Sequence of chain 1.B:
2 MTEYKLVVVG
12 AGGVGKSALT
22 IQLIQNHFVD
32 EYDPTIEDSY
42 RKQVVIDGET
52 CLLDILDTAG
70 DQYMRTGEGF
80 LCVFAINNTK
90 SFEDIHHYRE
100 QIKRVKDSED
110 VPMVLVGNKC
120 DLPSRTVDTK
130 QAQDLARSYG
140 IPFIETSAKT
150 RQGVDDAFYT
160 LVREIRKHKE

The protein below binds the small molecule below.
Small molecule (SMILES): Nc1nc2c(ncn2[C@@H]2O[C@H](CO[P](=O)(O)O[P](=O)(O)NP(=O)(O)O)[C@@H](O)[C@H]2O)c(=O)[nH]1

Binding-site contacts:
Ligand atom O1B contacts residue GLY14 of chain 1.B at 3.5 Å (h-bond).
Ligand atom C6 contacts residue LYS118 of chain 1.B at 3.5 Å.
Ligand atom N3B contacts residue GLY14 of chain 1.B at 2.9 Å (h-bond).
Ligand atom N1 contacts residue LYS118 of chain 1.B at 3.6 Å.
Ligand atom C2 contacts residue ASP120 of chain 1.B at 3.4 Å.
Ligand atom O2' contacts residue VAL30 of chain 1.B at 2.8 Å (h-bond).
Ligand atom O3G contacts residue TYR33 of chain 1.B at 3.1 Å (h-bond).
Ligand atom O3A contacts residue GLY16 of chain 1.B at 3.1 Å (h-bond).
Ligand atom N1 contacts residue ASP120 of chain 1.B at 2.9 Å (salt-bridge).
Ligand atom O1B contacts residue LYS17 of chain 1.B at 2.6 Å (salt-bridge).
Ligand atom O3' contacts residue ASP31 of chain 1.B at 3.1 Å (salt-bridge).
Ligand atom O2B contacts residue SER18 of chain 1.B at 2.9 Å (h-bond).
Ligand atom O2G contacts residue LYS17 of chain 1.B at 2.5 Å (salt-bridge).
Ligand atom C5' contacts residue GLY14 of chain 1.B at 3.6 Å.
Ligand atom PB contacts residue GLY14 of chain 1.B at 3.6 Å.
Ligand atom O3A contacts residue GLY14 of chain 1.B at 3.4 Å.
Ligand atom PB contacts residue MG1 of chain 1.G at 3.2 Å.
Ligand atom O2B contacts residue LYS17 of chain 1.B at 3.5 Å (salt-bridge).
Ligand atom O4' contacts residue LYS118 of chain 1.B at 3.3 Å (salt-bridge).
Ligand atom O1A contacts residue SER18 of chain 1.B at 3.2 Å (h-bond).
Ligand atom O6 contacts residue ASN117 of chain 1.B at 3.2 Å (h-bond).
Ligand atom O6 contacts residue ALA147 of chain 1.B at 2.8 Å (h-bond).
Ligand atom N7 contacts residue ASN117 of chain 1.B at 3.2 Å (h-bond).
Ligand atom N3B contacts residue MG1 of chain 1.G at 3.4 Å.
Ligand atom O1A contacts residue GLY16 of chain 1.B at 3.1 Å.
Ligand atom O6 contacts residue LYS148 of chain 1.B at 3.6 Å (salt-bridge).
Ligand atom O2' contacts residue ASP31 of chain 1.B at 3.2 Å.
Ligand atom O1B contacts residue VAL15 of chain 1.B at 3.3 Å (h-bond).
Ligand atom O1A contacts residue ALA19 of chain 1.B at 2.9 Å (h-bond).
Ligand atom O2G contacts residue GLY61 of chain 1.B at 3.1 Å (h-bond).
Ligand atom O1G contacts residue THR36 of chain 1.B at 2.8 Å (h-bond).
Ligand atom O2' contacts residue PHE29 of chain 1.B at 3.2 Å.
Ligand atom PB contacts residue LYS17 of chain 1.B at 3.5 Å.
Ligand atom O2B contacts residue MG1 of chain 1.G at 2.0 Å.
Ligand atom N2 contacts residue ASP120 of chain 1.B at 2.5 Å (salt-bridge).
Ligand atom PG contacts residue MG1 of chain 1.G at 3.1 Å.
Ligand atom O1G contacts residue MG1 of chain 1.G at 2.0 Å.
Ligand atom O1B contacts residue GLY16 of chain 1.B at 3.1 Å (h-bond).
Ligand atom O6 contacts residue SER146 of chain 1.B at 3.3 Å.
Ligand atom O6 contacts residue LYS118 of chain 1.B at 3.3 Å.